Sequence of chain 1.B:
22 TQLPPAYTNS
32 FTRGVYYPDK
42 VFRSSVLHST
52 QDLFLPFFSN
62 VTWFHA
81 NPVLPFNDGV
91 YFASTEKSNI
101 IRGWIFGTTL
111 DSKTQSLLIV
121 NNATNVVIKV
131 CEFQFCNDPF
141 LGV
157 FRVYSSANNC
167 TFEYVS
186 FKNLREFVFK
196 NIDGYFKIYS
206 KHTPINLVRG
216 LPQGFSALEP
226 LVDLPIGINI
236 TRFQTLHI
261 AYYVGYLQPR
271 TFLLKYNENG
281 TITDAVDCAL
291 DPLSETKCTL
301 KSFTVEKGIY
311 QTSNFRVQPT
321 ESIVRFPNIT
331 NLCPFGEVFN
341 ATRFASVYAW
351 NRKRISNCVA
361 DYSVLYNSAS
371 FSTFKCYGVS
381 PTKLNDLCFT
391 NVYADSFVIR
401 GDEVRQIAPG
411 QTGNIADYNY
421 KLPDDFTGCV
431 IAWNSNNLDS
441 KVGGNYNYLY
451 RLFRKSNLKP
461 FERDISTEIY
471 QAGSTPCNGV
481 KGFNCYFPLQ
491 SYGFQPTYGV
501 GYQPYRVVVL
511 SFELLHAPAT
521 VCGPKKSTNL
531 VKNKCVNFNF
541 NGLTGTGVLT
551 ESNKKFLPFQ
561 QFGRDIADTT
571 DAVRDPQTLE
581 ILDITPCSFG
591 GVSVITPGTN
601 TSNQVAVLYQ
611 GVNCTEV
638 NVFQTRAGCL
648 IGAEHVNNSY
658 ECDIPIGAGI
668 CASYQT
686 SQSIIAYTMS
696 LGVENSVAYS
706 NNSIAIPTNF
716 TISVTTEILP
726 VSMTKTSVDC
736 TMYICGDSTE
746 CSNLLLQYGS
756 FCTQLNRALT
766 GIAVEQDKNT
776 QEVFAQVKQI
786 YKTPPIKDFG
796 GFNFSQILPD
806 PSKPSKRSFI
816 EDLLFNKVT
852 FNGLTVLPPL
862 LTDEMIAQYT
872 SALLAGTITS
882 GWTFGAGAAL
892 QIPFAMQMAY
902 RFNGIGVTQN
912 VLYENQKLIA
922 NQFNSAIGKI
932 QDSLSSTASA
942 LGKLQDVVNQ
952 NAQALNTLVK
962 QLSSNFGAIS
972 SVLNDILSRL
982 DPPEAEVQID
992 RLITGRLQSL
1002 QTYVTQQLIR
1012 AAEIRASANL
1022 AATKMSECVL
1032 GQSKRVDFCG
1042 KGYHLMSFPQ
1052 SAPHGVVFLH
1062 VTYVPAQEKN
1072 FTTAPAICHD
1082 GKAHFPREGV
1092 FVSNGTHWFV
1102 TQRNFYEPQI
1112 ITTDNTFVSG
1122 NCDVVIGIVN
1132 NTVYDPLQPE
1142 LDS

Binding-site contacts:
Ligand atom C1 contacts residue ASN654 of chain 1.B at 1.4 Å.
Ligand atom O7 contacts residue ASN654 of chain 1.B at 3.0 Å (h-bond).
Ligand atom C8 contacts residue ASN654 of chain 1.B at 4.3 Å.
Ligand atom C7 contacts residue ASN654 of chain 1.B at 3.1 Å.
Ligand atom C8 contacts residue HIS652 of chain 1.B at 3.6 Å.
Ligand atom C5 contacts residue ASN654 of chain 1.B at 3.7 Å.
Ligand atom O5 contacts residue ASN654 of chain 1.B at 2.4 Å (h-bond).
Ligand atom C2 contacts residue ASN654 of chain 1.B at 2.5 Å.
Ligand atom N2 contacts residue ASN654 of chain 1.B at 2.9 Å (h-bond).
Ligand atom C3 contacts residue ASN654 of chain 1.B at 3.8 Å.
Ligand atom C8 contacts residue VAL653 of chain 1.B at 4.4 Å (hydrophobic).
Ligand atom C4 contacts residue ASN654 of chain 1.B at 4.2 Å.

This protein binds this small molecule.
Small molecule (SMILES): CC(=O)N[C@@H]1[C@@H](O)[C@H](O)[C@@H](CO)O[C@H]1O